The small molecule below binds the protein below.
Small molecule (SMILES): CC(C)CCC[C@@H](C)[C@H]1CC[C@H]2[C@@H]3CC=C4C[C@@H](O)CC[C@]4(C)[C@H]3CC[C@]12C

Sequence of chain 1.B:
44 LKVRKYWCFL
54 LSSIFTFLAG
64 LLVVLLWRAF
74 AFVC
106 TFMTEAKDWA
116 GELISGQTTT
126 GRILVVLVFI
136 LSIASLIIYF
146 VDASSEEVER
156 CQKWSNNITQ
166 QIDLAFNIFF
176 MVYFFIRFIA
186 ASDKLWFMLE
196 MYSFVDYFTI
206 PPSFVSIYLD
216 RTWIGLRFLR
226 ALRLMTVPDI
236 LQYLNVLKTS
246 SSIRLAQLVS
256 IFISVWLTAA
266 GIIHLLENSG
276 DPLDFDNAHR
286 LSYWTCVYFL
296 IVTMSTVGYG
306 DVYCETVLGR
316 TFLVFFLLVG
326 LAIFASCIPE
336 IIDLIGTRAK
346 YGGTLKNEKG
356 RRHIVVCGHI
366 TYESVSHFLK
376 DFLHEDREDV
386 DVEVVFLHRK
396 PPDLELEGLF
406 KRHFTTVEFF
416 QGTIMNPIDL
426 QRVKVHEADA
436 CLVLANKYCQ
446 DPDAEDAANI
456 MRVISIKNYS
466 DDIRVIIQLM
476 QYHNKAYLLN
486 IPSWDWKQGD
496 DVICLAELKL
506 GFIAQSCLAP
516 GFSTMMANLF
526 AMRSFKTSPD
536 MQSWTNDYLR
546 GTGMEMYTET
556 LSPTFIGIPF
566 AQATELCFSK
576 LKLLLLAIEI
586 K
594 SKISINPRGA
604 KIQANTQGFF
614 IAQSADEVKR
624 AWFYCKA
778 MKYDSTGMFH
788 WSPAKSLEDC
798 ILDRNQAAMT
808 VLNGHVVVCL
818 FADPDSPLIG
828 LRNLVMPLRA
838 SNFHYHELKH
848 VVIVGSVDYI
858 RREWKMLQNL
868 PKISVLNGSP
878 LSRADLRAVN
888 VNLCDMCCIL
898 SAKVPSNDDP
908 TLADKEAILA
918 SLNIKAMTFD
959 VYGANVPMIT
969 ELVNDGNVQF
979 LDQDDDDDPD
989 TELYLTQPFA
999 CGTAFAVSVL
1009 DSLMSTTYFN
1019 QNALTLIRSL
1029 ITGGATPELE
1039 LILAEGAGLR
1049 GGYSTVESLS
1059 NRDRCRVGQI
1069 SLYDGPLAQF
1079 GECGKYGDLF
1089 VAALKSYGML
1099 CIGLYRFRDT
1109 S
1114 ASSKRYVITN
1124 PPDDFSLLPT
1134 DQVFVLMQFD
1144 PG

Binding-site contacts:
Ligand atom C14 contacts residue LEU53 of chain 1.B at 4.0 Å (hydrophobic).
Ligand atom C3 contacts residue PHE280 of chain 1.B at 4.4 Å (hydrophobic).
Ligand atom C1 contacts residue LEU53 of chain 1.B at 3.7 Å (hydrophobic).
Ligand atom C21 contacts residue PHE203 of chain 1.B at 3.6 Å (hydrophobic).
Ligand atom C19 contacts residue LEU271 of chain 1.B at 3.6 Å (hydrophobic).
Ligand atom O1 contacts residue GLY275 of chain 1.B at 4.4 Å.
Ligand atom C10 contacts residue LEU53 of chain 1.B at 4.2 Å (hydrophobic).
Ligand atom C12 contacts residue LEU221 of chain 1.B at 4.0 Å (hydrophobic).
Ligand atom C1 contacts residue TRP218 of chain 1.B at 4.0 Å (hydrophobic).
Ligand atom C2 contacts residue TRP218 of chain 1.B at 4.0 Å (hydrophobic).
Ligand atom O1 contacts residue PHE280 of chain 1.B at 3.4 Å.
Ligand atom C2 contacts residue SER274 of chain 1.B at 4.5 Å.
Ligand atom C12 contacts residue LEU53 of chain 1.B at 3.5 Å (hydrophobic).
Ligand atom C11 contacts residue LEU221 of chain 1.B at 4.0 Å (hydrophobic).
Ligand atom C13 contacts residue LEU53 of chain 1.B at 4.2 Å (hydrophobic).
Ligand atom C27 contacts residue PHE203 of chain 1.B at 4.1 Å (hydrophobic).
Ligand atom C2 contacts residue LEU270 of chain 1.B at 4.1 Å (hydrophobic).
Ligand atom C11 contacts residue LEU53 of chain 1.B at 4.1 Å (hydrophobic).
Ligand atom C21 contacts residue LEU221 of chain 1.B at 4.5 Å (hydrophobic).
Ligand atom C9 contacts residue LEU53 of chain 1.B at 3.7 Å (hydrophobic).
Ligand atom C3 contacts residue TYR49 of chain 1.B at 4.4 Å (hydrophobic).
Ligand atom O1 contacts residue SER274 of chain 1.B at 3.4 Å.
Ligand atom C4 contacts residue LEU313 of chain 1.B at 4.0 Å (hydrophobic).
Ligand atom C1 contacts residue LEU270 of chain 1.B at 4.2 Å (hydrophobic).
Ligand atom C27 contacts residue PHE199 of chain 1.B at 4.2 Å (hydrophobic).
Ligand atom C17 contacts residue LEU53 of chain 1.B at 4.3 Å (hydrophobic).